Sequence of chain 1.C:
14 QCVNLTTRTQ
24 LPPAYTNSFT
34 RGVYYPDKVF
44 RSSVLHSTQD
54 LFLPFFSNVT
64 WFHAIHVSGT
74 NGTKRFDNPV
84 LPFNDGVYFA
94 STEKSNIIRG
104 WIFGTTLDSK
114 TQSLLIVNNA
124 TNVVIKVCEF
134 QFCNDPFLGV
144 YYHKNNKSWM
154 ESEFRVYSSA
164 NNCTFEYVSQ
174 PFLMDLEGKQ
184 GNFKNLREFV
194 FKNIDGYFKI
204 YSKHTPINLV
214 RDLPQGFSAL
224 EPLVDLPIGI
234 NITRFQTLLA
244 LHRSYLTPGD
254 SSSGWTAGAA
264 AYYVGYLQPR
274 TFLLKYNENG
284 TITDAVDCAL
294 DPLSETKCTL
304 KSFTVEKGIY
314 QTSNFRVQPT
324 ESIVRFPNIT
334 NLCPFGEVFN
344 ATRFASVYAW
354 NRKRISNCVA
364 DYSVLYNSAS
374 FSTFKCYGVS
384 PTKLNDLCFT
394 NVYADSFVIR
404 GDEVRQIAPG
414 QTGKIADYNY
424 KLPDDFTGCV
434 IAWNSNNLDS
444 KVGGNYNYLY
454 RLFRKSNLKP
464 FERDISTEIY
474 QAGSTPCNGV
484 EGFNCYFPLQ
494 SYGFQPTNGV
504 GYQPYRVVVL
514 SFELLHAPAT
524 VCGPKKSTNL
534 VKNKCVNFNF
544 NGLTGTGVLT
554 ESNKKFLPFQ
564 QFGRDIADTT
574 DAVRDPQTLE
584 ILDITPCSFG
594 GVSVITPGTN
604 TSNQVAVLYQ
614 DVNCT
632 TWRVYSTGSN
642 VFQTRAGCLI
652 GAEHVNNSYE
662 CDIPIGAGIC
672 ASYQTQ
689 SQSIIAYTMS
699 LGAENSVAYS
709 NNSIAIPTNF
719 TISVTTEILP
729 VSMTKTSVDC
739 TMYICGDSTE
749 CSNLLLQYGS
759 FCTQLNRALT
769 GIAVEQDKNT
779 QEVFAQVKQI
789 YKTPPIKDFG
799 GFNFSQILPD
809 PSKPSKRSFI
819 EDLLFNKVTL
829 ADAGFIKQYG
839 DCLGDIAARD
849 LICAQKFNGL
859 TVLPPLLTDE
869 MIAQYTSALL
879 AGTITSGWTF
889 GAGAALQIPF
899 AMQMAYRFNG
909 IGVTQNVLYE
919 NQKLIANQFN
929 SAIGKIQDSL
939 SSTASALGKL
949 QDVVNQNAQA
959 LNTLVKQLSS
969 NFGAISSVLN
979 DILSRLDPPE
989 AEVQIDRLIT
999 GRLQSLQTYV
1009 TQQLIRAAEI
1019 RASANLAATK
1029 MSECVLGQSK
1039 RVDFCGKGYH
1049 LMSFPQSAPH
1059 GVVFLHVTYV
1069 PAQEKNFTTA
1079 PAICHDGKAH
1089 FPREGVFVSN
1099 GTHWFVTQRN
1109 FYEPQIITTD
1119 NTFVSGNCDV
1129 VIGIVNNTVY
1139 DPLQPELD

This protein binds this small molecule.
Small molecule (SMILES): CC(=O)N[C@H]1[C@H](O[C@H]2[C@H](O)[C@@H](NC(C)=O)CO[C@@H]2CO)O[C@H](CO)[C@@H](O)[C@@H]1O

Sequence of chain 1.A:
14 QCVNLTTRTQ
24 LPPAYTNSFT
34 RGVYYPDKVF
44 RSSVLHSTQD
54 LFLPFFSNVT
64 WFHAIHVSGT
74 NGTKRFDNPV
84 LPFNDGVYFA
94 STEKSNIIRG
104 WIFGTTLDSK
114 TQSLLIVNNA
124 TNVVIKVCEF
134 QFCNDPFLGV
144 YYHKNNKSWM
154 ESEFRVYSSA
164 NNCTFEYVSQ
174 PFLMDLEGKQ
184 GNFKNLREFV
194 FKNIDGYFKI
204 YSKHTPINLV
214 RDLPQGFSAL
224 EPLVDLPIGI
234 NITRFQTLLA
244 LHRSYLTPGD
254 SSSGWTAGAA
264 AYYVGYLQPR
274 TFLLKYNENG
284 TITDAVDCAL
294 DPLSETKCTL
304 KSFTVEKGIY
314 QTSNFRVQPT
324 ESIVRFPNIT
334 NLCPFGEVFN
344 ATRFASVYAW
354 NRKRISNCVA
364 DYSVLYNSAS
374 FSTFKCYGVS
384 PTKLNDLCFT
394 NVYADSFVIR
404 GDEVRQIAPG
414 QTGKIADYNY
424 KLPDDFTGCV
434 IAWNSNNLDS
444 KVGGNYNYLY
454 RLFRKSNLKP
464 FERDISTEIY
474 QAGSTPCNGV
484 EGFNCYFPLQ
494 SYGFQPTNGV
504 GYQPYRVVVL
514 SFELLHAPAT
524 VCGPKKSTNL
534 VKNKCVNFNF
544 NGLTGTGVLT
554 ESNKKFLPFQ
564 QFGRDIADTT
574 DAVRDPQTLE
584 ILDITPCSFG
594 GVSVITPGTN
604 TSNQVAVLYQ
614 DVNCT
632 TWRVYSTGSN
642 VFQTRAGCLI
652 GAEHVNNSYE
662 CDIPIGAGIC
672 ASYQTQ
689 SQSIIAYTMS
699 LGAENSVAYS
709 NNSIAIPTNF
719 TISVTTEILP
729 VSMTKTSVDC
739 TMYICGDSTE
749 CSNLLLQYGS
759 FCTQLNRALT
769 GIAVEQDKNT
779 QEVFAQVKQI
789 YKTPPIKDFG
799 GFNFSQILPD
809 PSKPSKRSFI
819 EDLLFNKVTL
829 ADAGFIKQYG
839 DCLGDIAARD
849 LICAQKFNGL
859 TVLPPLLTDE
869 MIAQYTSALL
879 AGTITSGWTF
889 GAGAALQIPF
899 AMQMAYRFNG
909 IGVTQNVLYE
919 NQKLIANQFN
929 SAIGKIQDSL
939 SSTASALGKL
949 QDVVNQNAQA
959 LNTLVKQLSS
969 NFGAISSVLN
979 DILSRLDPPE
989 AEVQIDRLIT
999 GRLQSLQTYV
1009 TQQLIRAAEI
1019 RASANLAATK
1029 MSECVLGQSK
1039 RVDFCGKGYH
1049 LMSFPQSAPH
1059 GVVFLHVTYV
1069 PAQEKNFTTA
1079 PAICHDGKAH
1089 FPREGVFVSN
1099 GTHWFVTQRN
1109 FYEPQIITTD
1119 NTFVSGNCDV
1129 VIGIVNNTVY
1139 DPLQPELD

Binding-site contacts:
Ligand atom O6 contacts residue ASN616 of chain 1.A at 4.2 Å.
Ligand atom N2 contacts residue ASN616 of chain 1.A at 3.0 Å (h-bond).
Ligand atom N2 contacts residue GLN644 of chain 1.A at 4.4 Å.
Ligand atom O7 contacts residue ASN616 of chain 1.A at 4.3 Å.
Ligand atom C7 contacts residue ILE834 of chain 1.C at 4.5 Å (hydrophobic).
Ligand atom C8 contacts residue ILE834 of chain 1.C at 4.0 Å (hydrophobic).
Ligand atom C1 contacts residue THR618 of chain 1.A at 4.0 Å.
Ligand atom O5 contacts residue ASN616 of chain 1.A at 2.4 Å (h-bond).
Ligand atom C4 contacts residue ASN616 of chain 1.A at 4.4 Å.
Ligand atom C1 contacts residue ASN616 of chain 1.A at 1.5 Å.
Ligand atom C3 contacts residue ASN616 of chain 1.A at 3.9 Å.
Ligand atom C5 contacts residue ASN616 of chain 1.A at 3.8 Å.
Ligand atom C2 contacts residue ASN616 of chain 1.A at 2.6 Å.
Ligand atom C8 contacts residue GLN644 of chain 1.A at 3.9 Å.
Ligand atom C8 contacts residue THR645 of chain 1.A at 3.4 Å.
Ligand atom C7 contacts residue ASN616 of chain 1.A at 3.9 Å.
Ligand atom O7 contacts residue ILE834 of chain 1.C at 4.5 Å.
Ligand atom O5 contacts residue THR618 of chain 1.A at 4.4 Å.
Ligand atom C8 contacts residue ARG646 of chain 1.A at 4.2 Å.